Sequence of chain 1.C:
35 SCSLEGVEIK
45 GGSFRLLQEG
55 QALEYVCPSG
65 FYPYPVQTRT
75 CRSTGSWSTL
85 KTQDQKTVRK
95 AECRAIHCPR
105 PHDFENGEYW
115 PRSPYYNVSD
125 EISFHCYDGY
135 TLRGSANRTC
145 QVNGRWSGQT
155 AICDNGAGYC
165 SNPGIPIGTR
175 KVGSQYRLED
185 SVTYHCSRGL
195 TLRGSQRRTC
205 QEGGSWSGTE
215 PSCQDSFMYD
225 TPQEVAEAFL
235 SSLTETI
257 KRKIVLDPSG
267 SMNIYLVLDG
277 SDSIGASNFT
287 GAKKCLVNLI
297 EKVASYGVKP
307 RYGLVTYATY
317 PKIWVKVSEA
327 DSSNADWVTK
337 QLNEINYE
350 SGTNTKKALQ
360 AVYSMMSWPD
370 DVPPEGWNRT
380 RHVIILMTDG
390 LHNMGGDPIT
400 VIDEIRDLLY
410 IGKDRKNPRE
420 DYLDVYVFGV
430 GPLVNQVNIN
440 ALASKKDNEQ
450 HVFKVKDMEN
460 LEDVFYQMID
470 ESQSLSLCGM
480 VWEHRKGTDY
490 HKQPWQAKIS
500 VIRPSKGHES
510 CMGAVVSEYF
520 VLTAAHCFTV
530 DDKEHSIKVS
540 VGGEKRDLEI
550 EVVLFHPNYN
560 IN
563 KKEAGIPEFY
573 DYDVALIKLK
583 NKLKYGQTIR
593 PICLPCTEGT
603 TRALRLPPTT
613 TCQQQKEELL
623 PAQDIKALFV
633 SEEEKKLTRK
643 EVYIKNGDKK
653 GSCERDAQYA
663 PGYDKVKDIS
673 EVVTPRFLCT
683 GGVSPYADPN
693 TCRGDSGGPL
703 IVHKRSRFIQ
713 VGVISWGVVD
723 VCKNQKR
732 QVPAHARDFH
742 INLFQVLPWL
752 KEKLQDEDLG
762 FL

The small molecule below binds the protein below.
Small molecule (SMILES): CC(=O)N[C@@H]1[C@@H](O)[C@H](O)[C@@H](CO)O[C@H]1O

Binding-site contacts:
Ligand atom C8 contacts residue ASN284 of chain 1.C at 4.1 Å.
Ligand atom C6 contacts residue ASN342 of chain 1.C at 3.7 Å.
Ligand atom O5 contacts residue ASN342 of chain 1.C at 4.0 Å.
Ligand atom C1 contacts residue ASN284 of chain 1.C at 1.4 Å.
Ligand atom N2 contacts residue ASN284 of chain 1.C at 2.9 Å (h-bond).
Ligand atom C2 contacts residue ASN284 of chain 1.C at 2.5 Å.
Ligand atom O6 contacts residue ILE341 of chain 1.C at 4.3 Å.
Ligand atom O5 contacts residue ASN284 of chain 1.C at 2.4 Å (h-bond).
Ligand atom O7 contacts residue SER283 of chain 1.C at 4.1 Å.
Ligand atom O6 contacts residue ASN284 of chain 1.C at 4.2 Å.
Ligand atom C5 contacts residue ASN342 of chain 1.C at 4.1 Å.
Ligand atom O6 contacts residue ASN342 of chain 1.C at 3.4 Å.
Ligand atom C4 contacts residue ASN284 of chain 1.C at 4.2 Å.
Ligand atom C3 contacts residue ASN284 of chain 1.C at 3.8 Å.
Ligand atom C5 contacts residue ASN284 of chain 1.C at 3.7 Å.
Ligand atom C7 contacts residue ASN284 of chain 1.C at 3.7 Å.